Binding-site contacts:
Ligand atom C1 contacts residue ASN12 of chain 28.I at 2.1 Å.
Ligand atom C2 contacts residue ASN12 of chain 28.I at 3.2 Å.
Ligand atom C5 contacts residue ASN12 of chain 28.I at 4.0 Å.
Ligand atom C7 contacts residue ASN12 of chain 28.I at 3.9 Å.
Ligand atom O7 contacts residue ASN12 of chain 28.I at 3.7 Å.
Ligand atom O5 contacts residue ASN12 of chain 28.I at 2.6 Å (h-bond).
Ligand atom N2 contacts residue ASN12 of chain 28.I at 3.8 Å.

Sequence of chain 28.I:
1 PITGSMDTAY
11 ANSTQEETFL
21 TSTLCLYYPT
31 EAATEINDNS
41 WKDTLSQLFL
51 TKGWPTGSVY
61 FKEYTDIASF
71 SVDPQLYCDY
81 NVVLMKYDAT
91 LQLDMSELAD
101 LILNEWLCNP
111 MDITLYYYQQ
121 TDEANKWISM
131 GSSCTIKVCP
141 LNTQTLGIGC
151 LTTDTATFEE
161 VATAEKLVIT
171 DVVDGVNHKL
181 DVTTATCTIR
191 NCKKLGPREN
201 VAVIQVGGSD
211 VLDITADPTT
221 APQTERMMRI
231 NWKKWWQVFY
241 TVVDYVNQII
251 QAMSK

This small molecule binds to this protein.
Small molecule (SMILES): CC(=O)N[C@H]1[C@H](O[C@H]2[C@H](O)[C@@H](NC(C)=O)CO[C@@H]2CO)O[C@H](CO)[C@@H](O)[C@@H]1O